The protein below binds the small molecule below.
Small molecule (SMILES): Cc1cc(N)nc(CCc2cc(CCCN(C)C)cc(F)c2F)c1

Binding-site contacts:
Ligand atom C03 contacts residue HEM1 of chain 1.C at 3.2 Å.
Ligand atom N02 contacts residue HEM1 of chain 1.C at 3.4 Å.
Ligand atom C08 contacts residue HEM1 of chain 1.C at 3.7 Å.
Ligand atom C12 contacts residue HEM1 of chain 1.C at 3.5 Å.
Ligand atom C13 contacts residue GLN182 of chain 1.A at 3.8 Å.
Ligand atom C02 contacts residue TRP291 of chain 1.A at 3.6 Å (hydrophobic).
Ligand atom C15 contacts residue GLN182 of chain 1.A at 3.6 Å.
Ligand atom C02 contacts residue PRO269 of chain 1.A at 3.7 Å (hydrophobic).
Ligand atom C07 contacts residue SER289 of chain 1.A at 3.8 Å.
Ligand atom C16 contacts residue TYR292 of chain 1.A at 3.9 Å (hydrophobic).
Ligand atom C14 contacts residue GLN182 of chain 1.A at 3.5 Å.
Ligand atom C17 contacts residue HEM1 of chain 1.C at 3.3 Å.
Ligand atom N02 contacts residue GLU296 of chain 1.A at 2.8 Å (salt-bridge).
Ligand atom F15 contacts residue GLN182 of chain 1.A at 3.8 Å.
Ligand atom F16 contacts residue PRO269 of chain 1.A at 3.7 Å.
Ligand atom F15 contacts residue TYR266 of chain 1.A at 3.0 Å.
Ligand atom C14 contacts residue ARG185 of chain 1.A at 3.8 Å.
Ligand atom F15 contacts residue ARG185 of chain 1.A at 2.9 Å.
Ligand atom C18 contacts residue GLN182 of chain 1.A at 3.6 Å.
Ligand atom F16 contacts residue TYR266 of chain 1.A at 3.7 Å.
Ligand atom C02 contacts residue HEM1 of chain 1.C at 3.7 Å.
Ligand atom C13 contacts residue HEM1 of chain 1.C at 3.8 Å.
Ligand atom C07 contacts residue GLY290 of chain 1.A at 3.5 Å.
Ligand atom N02 contacts residue TRP291 of chain 1.A at 2.7 Å (h-bond).
Ligand atom C09 contacts residue PRO269 of chain 1.A at 3.7 Å (hydrophobic).
Ligand atom C04 contacts residue HEM1 of chain 1.C at 3.8 Å.
Ligand atom C07 contacts residue HEM1 of chain 1.C at 3.4 Å.
Ligand atom C09 contacts residue GLU296 of chain 1.A at 3.7 Å.
Ligand atom C07 contacts residue PHE288 of chain 1.A at 3.8 Å (hydrophobic).
Ligand atom C08 contacts residue GLU296 of chain 1.A at 3.3 Å.
Ligand atom N02 contacts residue TYR292 of chain 1.A at 3.6 Å.
Ligand atom C22 contacts residue MET40 of chain 1.A at 3.7 Å (hydrophobic).
Ligand atom F16 contacts residue TYR292 of chain 1.A at 3.0 Å.
Ligand atom C03 contacts residue TRP291 of chain 1.A at 3.8 Å (hydrophobic).
Ligand atom C03 contacts residue PRO269 of chain 1.A at 3.8 Å (hydrophobic).
Ligand atom C06 contacts residue GLU296 of chain 1.A at 3.4 Å.
Ligand atom C02 contacts residue GLU296 of chain 1.A at 3.5 Å.
Ligand atom N02 contacts residue MET293 of chain 1.A at 3.9 Å.
Ligand atom N01 contacts residue GLU296 of chain 1.A at 2.6 Å (salt-bridge).
Ligand atom C16 contacts residue GLN182 of chain 1.A at 3.7 Å.

Sequence of chain 1.A:
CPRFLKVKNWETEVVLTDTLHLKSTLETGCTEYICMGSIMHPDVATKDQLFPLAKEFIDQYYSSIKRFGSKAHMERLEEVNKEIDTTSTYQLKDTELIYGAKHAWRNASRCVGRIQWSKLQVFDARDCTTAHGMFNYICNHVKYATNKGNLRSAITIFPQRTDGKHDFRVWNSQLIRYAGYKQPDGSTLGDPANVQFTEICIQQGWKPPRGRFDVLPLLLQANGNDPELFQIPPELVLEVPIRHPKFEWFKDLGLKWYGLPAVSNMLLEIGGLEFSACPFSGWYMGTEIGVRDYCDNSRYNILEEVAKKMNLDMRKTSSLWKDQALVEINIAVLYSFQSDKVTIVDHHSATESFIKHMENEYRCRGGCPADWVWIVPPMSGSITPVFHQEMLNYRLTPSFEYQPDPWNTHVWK